Sequence of chain 1.A:
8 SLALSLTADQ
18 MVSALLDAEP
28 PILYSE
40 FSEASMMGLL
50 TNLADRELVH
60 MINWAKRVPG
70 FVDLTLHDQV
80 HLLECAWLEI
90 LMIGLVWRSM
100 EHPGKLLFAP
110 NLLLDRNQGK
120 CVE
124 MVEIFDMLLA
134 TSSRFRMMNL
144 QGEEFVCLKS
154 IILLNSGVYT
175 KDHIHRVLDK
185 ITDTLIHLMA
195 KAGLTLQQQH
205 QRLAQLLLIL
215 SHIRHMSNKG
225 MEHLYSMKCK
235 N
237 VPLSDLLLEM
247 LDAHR

Binding-site contacts:
Ligand atom CD1 contacts residue LEU82 of chain 1.A at 4.1 Å (hydrophobic).
Ligand atom CD2 contacts residue ILE61 of chain 1.A at 3.2 Å (hydrophobic).
Ligand atom CD1 contacts residue LEU242 of chain 1.A at 3.4 Å (hydrophobic).
Ligand atom CD2 contacts residue LEU242 of chain 1.A at 3.8 Å (hydrophobic).
Ligand atom CG contacts residue ILE61 of chain 1.A at 3.9 Å (hydrophobic).
Ligand atom CD1 contacts residue GLU83 of chain 1.A at 3.5 Å.
Ligand atom CD2 contacts residue VAL79 of chain 1.A at 3.4 Å (hydrophobic).
Ligand atom CD1 contacts residue GLN78 of chain 1.A at 3.8 Å.
Ligand atom CD1 contacts residue VAL79 of chain 1.A at 3.7 Å (hydrophobic).
Ligand atom O contacts residue LYS65 of chain 1.A at 3.5 Å.
Ligand atom CA contacts residue GLU245 of chain 1.A at 3.7 Å.
Ligand atom C contacts residue LYS65 of chain 1.A at 4.0 Å.
Ligand atom CD2 contacts residue LYS65 of chain 1.A at 4.0 Å.
Ligand atom CB contacts residue LEU242 of chain 1.A at 4.2 Å (hydrophobic).
Ligand atom C contacts residue GLU245 of chain 1.A at 3.5 Å.
Ligand atom CB contacts residue GLU245 of chain 1.A at 3.9 Å.
Ligand atom CD1 contacts residue GLU245 of chain 1.A at 3.7 Å.
Ligand atom N contacts residue GLU245 of chain 1.A at 3.0 Å (salt-bridge).
Ligand atom CA contacts residue GLU245 of chain 1.A at 3.5 Å.
Ligand atom O contacts residue ILE61 of chain 1.A at 3.8 Å.
Ligand atom CD1 contacts residue ASP241 of chain 1.A at 3.6 Å.
Ligand atom CG1 contacts residue GLU245 of chain 1.A at 4.2 Å.
Ligand atom CG2 contacts residue LEU242 of chain 1.A at 4.1 Å (hydrophobic).
Ligand atom CB contacts residue ILE61 of chain 1.A at 3.6 Å (hydrophobic).
Ligand atom NE2 contacts residue VAL79 of chain 1.A at 4.0 Å.
Ligand atom CD1 contacts residue MET246 of chain 1.A at 3.8 Å (hydrophobic).
Ligand atom CA contacts residue GLU245 of chain 1.A at 4.0 Å.
Ligand atom CB contacts residue GLN78 of chain 1.A at 4.1 Å.
Ligand atom CD2 contacts residue GLN78 of chain 1.A at 3.9 Å.
Ligand atom CB contacts residue LEU75 of chain 1.A at 3.8 Å (hydrophobic).
Ligand atom CB contacts residue GLU245 of chain 1.A at 3.4 Å.
Ligand atom CA contacts residue LYS65 of chain 1.A at 4.2 Å.
Ligand atom O contacts residue LEU75 of chain 1.A at 4.1 Å.
Ligand atom CB contacts residue GLU245 of chain 1.A at 3.5 Å.
Ligand atom C contacts residue ILE61 of chain 1.A at 4.0 Å (hydrophobic).
Ligand atom CG contacts residue MET246 of chain 1.A at 4.1 Å (hydrophobic).
Ligand atom CG contacts residue GLU245 of chain 1.A at 3.8 Å.
Ligand atom N contacts residue GLU245 of chain 1.A at 2.8 Å (salt-bridge).
Ligand atom CD2 contacts residue LEU82 of chain 1.A at 3.7 Å (hydrophobic).
Ligand atom C contacts residue GLU245 of chain 1.A at 3.7 Å.

This small molecule binds to this protein.
Small molecule (SMILES): CC[C@H](C)[C@H](NC(=O)[C@H](C)N)C(=O)N[C@@H](CC(C)C)C(=O)N[C@@H](CC1=NC=NC1)C(=O)N[C@@H](CCCN=C(N)N)C(=O)N[C@@H](CC(C)C)C(=O)N[C@@H](CC(C)C)C(=O)N[C@H](C=O)CCC(N)=O